Binding-site contacts:
Ligand atom NAC contacts residue GLY110 of chain 1.A at 2.8 Å (h-bond).
Ligand atom CAC contacts residue LEU159 of chain 1.A at 3.8 Å (hydrophobic).
Ligand atom SAK contacts residue ASN111 of chain 1.A at 4.2 Å.
Ligand atom NAC contacts residue LEU159 of chain 1.A at 3.8 Å.
Ligand atom NAC contacts residue CYS109 of chain 1.A at 3.8 Å.
Ligand atom CAD contacts residue ILE91 of chain 1.A at 4.2 Å (hydrophobic).
Ligand atom CAD contacts residue 7PE1 of chain 1.B at 3.8 Å.
Ligand atom CAG contacts residue ILE36 of chain 1.A at 3.4 Å (hydrophobic).
Ligand atom CAM contacts residue LEU159 of chain 1.A at 3.5 Å (hydrophobic).
Ligand atom SAK contacts residue GLY110 of chain 1.A at 3.6 Å (h-bond).
Ligand atom CAM contacts residue ILE36 of chain 1.A at 3.9 Å (hydrophobic).
Ligand atom SAK contacts residue EDO1 of chain 1.E at 3.7 Å.
Ligand atom CAD contacts residue MET107 of chain 1.A at 4.2 Å (hydrophobic).
Ligand atom N contacts residue 7PE1 of chain 1.B at 3.3 Å.
Ligand atom CAH contacts residue VAL44 of chain 1.A at 4.2 Å (hydrophobic).
Ligand atom CAK contacts residue LEU159 of chain 1.A at 3.8 Å (hydrophobic).
Ligand atom CAH contacts residue ALA56 of chain 1.A at 3.9 Å (hydrophobic).
Ligand atom SAK contacts residue ILE112 of chain 1.A at 4.1 Å.
Ligand atom CAO contacts residue LEU159 of chain 1.A at 4.0 Å (hydrophobic).
Ligand atom CAJ contacts residue LEU159 of chain 1.A at 3.4 Å (hydrophobic).
Ligand atom CAH contacts residue GLU108 of chain 1.A at 4.3 Å.
Ligand atom CAN contacts residue ALA56 of chain 1.A at 4.0 Å (hydrophobic).
Ligand atom CAD contacts residue VAL44 of chain 1.A at 3.9 Å (hydrophobic).
Ligand atom CAH contacts residue ILE91 of chain 1.A at 3.6 Å (hydrophobic).
Ligand atom CAC contacts residue ILE36 of chain 1.A at 3.6 Å (hydrophobic).
Ligand atom CAK contacts residue GLU108 of chain 1.A at 3.3 Å.
Ligand atom CAJ contacts residue GLY110 of chain 1.A at 3.8 Å.
Ligand atom N contacts residue ILE168 of chain 1.A at 4.1 Å.
Ligand atom CAC contacts residue ASP113 of chain 1.A at 4.1 Å.
Ligand atom CAK contacts residue GLY110 of chain 1.A at 3.5 Å.
Ligand atom CAL contacts residue VAL44 of chain 1.A at 4.0 Å (hydrophobic).
Ligand atom CAN contacts residue GLU108 of chain 1.A at 4.2 Å.
Ligand atom CAC contacts residue ILE112 of chain 1.A at 4.2 Å (hydrophobic).
Ligand atom CAN contacts residue ILE91 of chain 1.A at 4.2 Å (hydrophobic).
Ligand atom CAK contacts residue ALA56 of chain 1.A at 3.6 Å (hydrophobic).
Ligand atom CAK contacts residue CYS109 of chain 1.A at 4.0 Å (hydrophobic).
Ligand atom CAG contacts residue LEU159 of chain 1.A at 3.7 Å (hydrophobic).
Ligand atom NAC contacts residue GLU108 of chain 1.A at 4.0 Å.
Ligand atom SAK contacts residue LEU159 of chain 1.A at 3.7 Å.
Ligand atom N contacts residue VAL44 of chain 1.A at 3.9 Å.

Sequence of chain 1.A:
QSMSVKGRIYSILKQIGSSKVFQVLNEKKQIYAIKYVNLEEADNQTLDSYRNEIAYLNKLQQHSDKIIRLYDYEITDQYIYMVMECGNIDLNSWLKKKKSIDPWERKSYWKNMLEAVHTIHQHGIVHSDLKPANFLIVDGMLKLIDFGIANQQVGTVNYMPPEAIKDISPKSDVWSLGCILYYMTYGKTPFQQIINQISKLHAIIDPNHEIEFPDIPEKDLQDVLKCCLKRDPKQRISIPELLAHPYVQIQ

The small molecule below binds the protein below.
Small molecule (SMILES): c1cc2cnc3sccc3c2cn1